Sequence of chain 1.B:
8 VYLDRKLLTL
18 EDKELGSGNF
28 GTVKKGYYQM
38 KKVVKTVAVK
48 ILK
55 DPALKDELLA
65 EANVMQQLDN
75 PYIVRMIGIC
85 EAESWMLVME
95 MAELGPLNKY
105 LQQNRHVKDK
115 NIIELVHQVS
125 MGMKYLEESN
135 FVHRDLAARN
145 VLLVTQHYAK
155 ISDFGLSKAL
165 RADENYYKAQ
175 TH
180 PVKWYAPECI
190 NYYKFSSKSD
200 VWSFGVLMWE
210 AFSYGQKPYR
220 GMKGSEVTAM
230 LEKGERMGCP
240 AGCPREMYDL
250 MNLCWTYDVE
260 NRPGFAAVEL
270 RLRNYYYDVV

Binding-site contacts:
Ligand atom NBE contacts residue LEU146 of chain 1.B at 3.7 Å.
Ligand atom N1 contacts residue LEU146 of chain 1.B at 3.6 Å.
Ligand atom CAZ contacts residue PRO100 of chain 1.B at 3.7 Å (hydrophobic).
Ligand atom CAH contacts residue GLU97 of chain 1.B at 3.6 Å.
Ligand atom C2 contacts residue ALA45 of chain 1.B at 3.6 Å (hydrophobic).
Ligand atom CAA contacts residue ASP157 of chain 1.B at 3.7 Å.
Ligand atom NBD contacts residue PRO100 of chain 1.B at 3.6 Å.
Ligand atom N3 contacts residue LEU146 of chain 1.B at 3.5 Å.
Ligand atom CAM contacts residue ASP157 of chain 1.B at 2.3 Å.
Ligand atom NAR contacts residue MET95 of chain 1.B at 3.4 Å (h-bond).
Ligand atom C5 contacts residue LEU146 of chain 1.B at 3.2 Å (hydrophobic).
Ligand atom CAN contacts residue ASP157 of chain 1.B at 3.4 Å.
Ligand atom CBB contacts residue ASN144 of chain 1.B at 3.5 Å.
Ligand atom CBB contacts residue ARG143 of chain 1.B at 3.4 Å.
Ligand atom CAT contacts residue ALA96 of chain 1.B at 3.5 Å (hydrophobic).
Ligand atom C2 contacts residue LEU146 of chain 1.B at 3.6 Å (hydrophobic).
Ligand atom N1 contacts residue ALA45 of chain 1.B at 3.4 Å.
Ligand atom CBA contacts residue PRO100 of chain 1.B at 3.7 Å (hydrophobic).
Ligand atom CAI contacts residue GLY99 of chain 1.B at 3.4 Å.
Ligand atom C6 contacts residue ALA96 of chain 1.B at 3.7 Å (hydrophobic).
Ligand atom C2 contacts residue ALA96 of chain 1.B at 3.6 Å (hydrophobic).
Ligand atom C6 contacts residue ALA45 of chain 1.B at 3.5 Å (hydrophobic).
Ligand atom C6 contacts residue GLU94 of chain 1.B at 3.4 Å.
Ligand atom CAM contacts residue ASN144 of chain 1.B at 3.3 Å.
Ligand atom NAR contacts residue ALA96 of chain 1.B at 2.9 Å (h-bond).
Ligand atom N3 contacts residue ALA45 of chain 1.B at 3.8 Å.
Ligand atom CAW contacts residue PRO100 of chain 1.B at 3.7 Å (hydrophobic).
Ligand atom CAH contacts residue ALA96 of chain 1.B at 3.3 Å (hydrophobic).
Ligand atom OAD contacts residue ARG143 of chain 1.B at 3.5 Å (salt-bridge).
Ligand atom C5 contacts residue ALA45 of chain 1.B at 3.7 Å (hydrophobic).
Ligand atom NAQ contacts residue MET93 of chain 1.B at 3.5 Å.
Ligand atom C6 contacts residue LEU146 of chain 1.B at 3.5 Å (hydrophobic).
Ligand atom CAL contacts residue ASP157 of chain 1.B at 3.6 Å.
Ligand atom N1 contacts residue ALA96 of chain 1.B at 3.1 Å (h-bond).
Ligand atom CAU contacts residue PRO100 of chain 1.B at 3.6 Å (hydrophobic).
Ligand atom CAB contacts residue LEU22 of chain 1.B at 3.3 Å (hydrophobic).
Ligand atom CBB contacts residue ASP157 of chain 1.B at 3.1 Å.
Ligand atom CAH contacts residue GLY99 of chain 1.B at 3.4 Å.
Ligand atom C4 contacts residue LEU146 of chain 1.B at 3.2 Å (hydrophobic).
Ligand atom NBC contacts residue ASP157 of chain 1.B at 3.5 Å (salt-bridge).

This small molecule binds to this protein.
Small molecule (SMILES): Cc1nn(-c2ccnc(Nc3ccc4c(c3)c(Cl)c(C)n4C)n2)cc1CN1CC(O)C1